This protein binds this small molecule.
Small molecule (SMILES): CC(=O)N[C@@H]1[C@@H](O)[C@H](O)[C@@H](CO)O[C@H]1O

Binding-site contacts:
Ligand atom N2 contacts residue ASN107 of chain 1.F at 2.8 Å (h-bond).
Ligand atom C4 contacts residue ASN107 of chain 1.F at 4.2 Å.
Ligand atom O7 contacts residue SER109 of chain 1.F at 3.5 Å (h-bond).
Ligand atom O7 contacts residue ASN107 of chain 1.F at 3.6 Å (h-bond).
Ligand atom C1 contacts residue ASN107 of chain 1.F at 1.5 Å.
Ligand atom C5 contacts residue ASN107 of chain 1.F at 3.7 Å.
Ligand atom O5 contacts residue ASN107 of chain 1.F at 2.4 Å (h-bond).
Ligand atom C7 contacts residue ASN107 of chain 1.F at 3.4 Å.
Ligand atom C2 contacts residue ASN107 of chain 1.F at 2.4 Å.
Ligand atom C7 contacts residue SER109 of chain 1.F at 4.4 Å.
Ligand atom C3 contacts residue ASN107 of chain 1.F at 3.8 Å.
Ligand atom C8 contacts residue ASN107 of chain 1.F at 3.9 Å.
Ligand atom C8 contacts residue GLU110 of chain 1.F at 3.8 Å.

Sequence of chain 1.F:
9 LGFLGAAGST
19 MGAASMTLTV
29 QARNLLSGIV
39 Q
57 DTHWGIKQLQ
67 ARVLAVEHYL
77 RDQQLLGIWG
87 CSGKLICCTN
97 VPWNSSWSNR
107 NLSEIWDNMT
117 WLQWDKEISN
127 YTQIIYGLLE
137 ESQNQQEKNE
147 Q